The small molecule below binds the protein below.
Small molecule (SMILES): O=c1[nH]cnc2c(-n3cc(CCN4CCC(c5ccc(-c6cccnc6)cc5)CC4)cn3)nccc12

Sequence of chain 1.B:
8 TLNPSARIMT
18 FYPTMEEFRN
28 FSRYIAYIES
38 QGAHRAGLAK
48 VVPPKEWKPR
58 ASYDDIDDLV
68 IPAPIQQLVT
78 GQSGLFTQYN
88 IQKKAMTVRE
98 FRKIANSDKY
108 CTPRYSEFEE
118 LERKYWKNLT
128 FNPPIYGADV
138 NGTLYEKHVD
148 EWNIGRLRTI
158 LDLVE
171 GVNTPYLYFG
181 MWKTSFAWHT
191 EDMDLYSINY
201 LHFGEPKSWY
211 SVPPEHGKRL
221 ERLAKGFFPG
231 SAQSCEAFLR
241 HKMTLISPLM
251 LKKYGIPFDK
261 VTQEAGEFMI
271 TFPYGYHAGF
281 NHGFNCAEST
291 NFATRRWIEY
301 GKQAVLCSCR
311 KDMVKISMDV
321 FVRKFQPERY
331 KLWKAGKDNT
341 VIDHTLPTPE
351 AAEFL

Binding-site contacts:
Ligand atom C15 contacts residue TYR176 of chain 1.B at 3.6 Å (hydrophobic).
Ligand atom N contacts residue TYR178 of chain 1.B at 3.7 Å.
Ligand atom C3 contacts residue PHE186 of chain 1.B at 3.6 Å (hydrophobic).
Ligand atom C5 contacts residue TRP209 of chain 1.B at 3.5 Å (hydrophobic).
Ligand atom O contacts residue LYS207 of chain 1.B at 2.8 Å (salt-bridge).
Ligand atom C5 contacts residue HIS277 of chain 1.B at 3.7 Å.
Ligand atom O contacts residue TYR133 of chain 1.B at 3.3 Å (h-bond).
Ligand atom C27 contacts residue HIS189 of chain 1.B at 3.6 Å.
Ligand atom C1 contacts residue TYR178 of chain 1.B at 3.5 Å (hydrophobic).
Ligand atom N1 contacts residue PHE186 of chain 1.B at 3.9 Å.
Ligand atom C4 contacts residue TRP209 of chain 1.B at 3.6 Å (hydrophobic).
Ligand atom N2 contacts residue HIS277 of chain 1.B at 3.5 Å (h-bond).
Ligand atom C27 contacts residue ZN1 of chain 1.K at 3.4 Å.
Ligand atom C2 contacts residue PHE186 of chain 1.B at 3.9 Å (hydrophobic).
Ligand atom C1 contacts residue TYR133 of chain 1.B at 3.8 Å (hydrophobic).
Ligand atom C5 contacts residue PHE186 of chain 1.B at 3.7 Å (hydrophobic).
Ligand atom N6 contacts residue ZN1 of chain 1.K at 2.2 Å.
Ligand atom C10 contacts residue TYR178 of chain 1.B at 3.7 Å (hydrophobic).
Ligand atom N6 contacts residue HIS189 of chain 1.B at 2.9 Å (h-bond).
Ligand atom C contacts residue TYR133 of chain 1.B at 3.4 Å (hydrophobic).
Ligand atom C6 contacts residue HIS189 of chain 1.B at 3.6 Å.
Ligand atom N2 contacts residue HIS189 of chain 1.B at 3.3 Å (h-bond).
Ligand atom C27 contacts residue LYS242 of chain 1.B at 3.8 Å.
Ligand atom C6 contacts residue ZN1 of chain 1.K at 3.0 Å.
Ligand atom N3 contacts residue HIS189 of chain 1.B at 3.3 Å (h-bond).
Ligand atom C5 contacts residue ZN1 of chain 1.K at 3.2 Å.
Ligand atom C9 contacts residue LYS242 of chain 1.B at 3.9 Å.
Ligand atom N3 contacts residue ZN1 of chain 1.K at 2.9 Å.
Ligand atom C4 contacts residue PHE186 of chain 1.B at 3.6 Å (hydrophobic).
Ligand atom C27 contacts residue GLU191 of chain 1.B at 3.5 Å.
Ligand atom C14 contacts residue TYR176 of chain 1.B at 3.5 Å (hydrophobic).
Ligand atom O contacts residue PHE186 of chain 1.B at 3.4 Å.
Ligand atom C8 contacts residue LYS242 of chain 1.B at 3.8 Å.
Ligand atom N6 contacts residue GLU191 of chain 1.B at 3.3 Å (salt-bridge).
Ligand atom N1 contacts residue TYR178 of chain 1.B at 3.8 Å.
Ligand atom C4 contacts residue ASN199 of chain 1.B at 3.9 Å.
Ligand atom C contacts residue PHE186 of chain 1.B at 3.4 Å (hydrophobic).
Ligand atom N contacts residue TYR133 of chain 1.B at 2.8 Å (h-bond).
Ligand atom C11 contacts residue ASP136 of chain 1.B at 3.6 Å.
Ligand atom N2 contacts residue ZN1 of chain 1.K at 2.1 Å.